A protein and the small-molecule ligand that binds it are described below.
Small molecule (SMILES): OCc1ccc(Oc2ccccc2)cc1

Sequence of chain 1.A:
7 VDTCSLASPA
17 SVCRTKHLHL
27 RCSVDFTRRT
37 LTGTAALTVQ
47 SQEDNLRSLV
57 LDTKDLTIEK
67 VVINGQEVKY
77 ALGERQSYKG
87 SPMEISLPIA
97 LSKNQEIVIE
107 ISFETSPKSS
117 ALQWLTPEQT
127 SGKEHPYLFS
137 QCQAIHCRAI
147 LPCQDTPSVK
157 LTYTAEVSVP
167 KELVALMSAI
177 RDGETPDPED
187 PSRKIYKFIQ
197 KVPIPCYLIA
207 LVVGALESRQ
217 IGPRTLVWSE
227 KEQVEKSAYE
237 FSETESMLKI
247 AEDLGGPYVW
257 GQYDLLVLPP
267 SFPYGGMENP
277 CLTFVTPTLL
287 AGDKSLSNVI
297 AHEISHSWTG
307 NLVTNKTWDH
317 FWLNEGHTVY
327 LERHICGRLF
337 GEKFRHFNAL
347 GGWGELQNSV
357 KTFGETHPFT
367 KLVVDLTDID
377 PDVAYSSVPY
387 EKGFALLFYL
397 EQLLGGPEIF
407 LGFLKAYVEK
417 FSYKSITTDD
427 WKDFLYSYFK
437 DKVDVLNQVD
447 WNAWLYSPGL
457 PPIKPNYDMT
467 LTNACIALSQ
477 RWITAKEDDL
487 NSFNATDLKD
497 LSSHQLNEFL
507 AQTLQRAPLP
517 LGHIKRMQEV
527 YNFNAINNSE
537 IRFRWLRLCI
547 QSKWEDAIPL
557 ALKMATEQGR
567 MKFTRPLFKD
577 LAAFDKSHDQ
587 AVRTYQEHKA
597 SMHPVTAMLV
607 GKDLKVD

Binding-site contacts:
Ligand atom C13 contacts residue PHE317 of chain 1.A at 3.6 Å (hydrophobic).
Ligand atom C11 contacts residue ASP378 of chain 1.A at 4.0 Å.
Ligand atom C10 contacts residue PRO385 of chain 1.A at 4.0 Å (hydrophobic).
Ligand atom C14 contacts residue ALA140 of chain 1.A at 3.9 Å (hydrophobic).
Ligand atom O9 contacts residue VAL370 of chain 1.A at 3.5 Å.
Ligand atom C8 contacts residue TRP314 of chain 1.A at 3.3 Å (hydrophobic).
Ligand atom C3 contacts residue ALA140 of chain 1.A at 3.7 Å (hydrophobic).
Ligand atom C2 contacts residue PHE317 of chain 1.A at 3.8 Å (hydrophobic).
Ligand atom C6 contacts residue PHE317 of chain 1.A at 3.6 Å (hydrophobic).
Ligand atom C13 contacts residue TYR381 of chain 1.A at 3.8 Å (hydrophobic).
Ligand atom C6 contacts residue LEU372 of chain 1.A at 3.8 Å (hydrophobic).
Ligand atom C4 contacts residue VAL370 of chain 1.A at 4.0 Å (hydrophobic).
Ligand atom C8 contacts residue VAL370 of chain 1.A at 3.7 Å (hydrophobic).
Ligand atom C14 contacts residue TYR381 of chain 1.A at 3.8 Å (hydrophobic).
Ligand atom C11 contacts residue ALA140 of chain 1.A at 3.9 Å (hydrophobic).
Ligand atom C12 contacts residue PHE317 of chain 1.A at 3.4 Å (hydrophobic).
Ligand atom C7 contacts residue PHE317 of chain 1.A at 3.9 Å (hydrophobic).
Ligand atom O1 contacts residue ALA140 of chain 1.A at 4.0 Å.
Ligand atom C2 contacts residue PRO377 of chain 1.A at 3.9 Å (hydrophobic).
Ligand atom C5 contacts residue PHE317 of chain 1.A at 3.9 Å (hydrophobic).
Ligand atom C6 contacts residue TRP314 of chain 1.A at 3.3 Å (hydrophobic).
Ligand atom C15 contacts residue TYR381 of chain 1.A at 3.7 Å (hydrophobic).
Ligand atom C7 contacts residue ALA380 of chain 1.A at 3.5 Å (hydrophobic).
Ligand atom O1 contacts residue PRO377 of chain 1.A at 3.5 Å.
Ligand atom C3 contacts residue PRO377 of chain 1.A at 4.0 Å (hydrophobic).
Ligand atom C14 contacts residue ASP378 of chain 1.A at 3.5 Å.
Ligand atom C11 contacts residue PRO377 of chain 1.A at 3.4 Å (hydrophobic).
Ligand atom C10 contacts residue VAL370 of chain 1.A at 3.6 Å (hydrophobic).
Ligand atom C7 contacts residue TYR381 of chain 1.A at 3.7 Å (hydrophobic).
Ligand atom O9 contacts residue PRO385 of chain 1.A at 3.8 Å.
Ligand atom O9 contacts residue LEU368 of chain 1.A at 3.9 Å.
Ligand atom C15 contacts residue TYR270 of chain 1.A at 4.0 Å (hydrophobic).
Ligand atom C5 contacts residue TYR381 of chain 1.A at 3.6 Å (hydrophobic).
Ligand atom C4 contacts residue PHE317 of chain 1.A at 3.9 Å (hydrophobic).
Ligand atom C8 contacts residue LEU372 of chain 1.A at 3.9 Å (hydrophobic).
Ligand atom C13 contacts residue GLN139 of chain 1.A at 3.6 Å.
Ligand atom C5 contacts residue PRO377 of chain 1.A at 3.6 Å (hydrophobic).
Ligand atom C14 contacts residue TYR270 of chain 1.A at 3.8 Å (hydrophobic).
Ligand atom C8 contacts residue PHE317 of chain 1.A at 3.5 Å (hydrophobic).
Ligand atom C15 contacts residue GLN139 of chain 1.A at 4.0 Å.